Sequence of chain 1.L:
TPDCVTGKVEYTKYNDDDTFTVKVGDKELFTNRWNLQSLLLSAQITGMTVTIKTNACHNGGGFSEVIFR

Binding-site contacts:
Ligand atom C2 contacts residue ASN32 of chain 1.K at 4.1 Å.
Ligand atom O5 contacts residue TRP34 of chain 1.K at 3.2 Å (h-bond).
Ligand atom C3 contacts residue TRP34 of chain 1.K at 3.7 Å (hydrophobic).
Ligand atom C1 contacts residue ASN32 of chain 1.K at 3.8 Å.
Ligand atom C5 contacts residue TRP34 of chain 1.K at 3.7 Å (hydrophobic).
Ligand atom O4 contacts residue ARG33 of chain 1.K at 3.3 Å.
Ligand atom O4 contacts residue ASP18 of chain 1.L at 3.0 Å (salt-bridge).
Ligand atom O6 contacts residue TYR14 of chain 1.L at 4.0 Å.
Ligand atom O6 contacts residue TRP34 of chain 1.K at 3.1 Å (h-bond).
Ligand atom O5 contacts residue ARG33 of chain 1.K at 3.9 Å.
Ligand atom O3 contacts residue ASP18 of chain 1.L at 3.7 Å.
Ligand atom C6 contacts residue TRP34 of chain 1.L at 3.7 Å (hydrophobic).
Ligand atom C6 contacts residue ASN35 of chain 1.K at 3.4 Å.
Ligand atom C4 contacts residue ASP18 of chain 1.L at 3.5 Å.
Ligand atom O6 contacts residue ASN35 of chain 1.K at 2.8 Å (h-bond).
Ligand atom O5 contacts residue ASN32 of chain 1.K at 4.1 Å.
Ligand atom C5 contacts residue TRP34 of chain 1.K at 4.2 Å (hydrophobic).
Ligand atom C4 contacts residue TRP34 of chain 1.K at 3.6 Å (hydrophobic).
Ligand atom C6 contacts residue TRP34 of chain 1.K at 4.1 Å (hydrophobic).
Ligand atom C6 contacts residue TRP34 of chain 1.K at 3.9 Å (hydrophobic).
Ligand atom O6 contacts residue ARG33 of chain 1.K at 3.5 Å.
Ligand atom C1 contacts residue TRP34 of chain 1.K at 4.1 Å (hydrophobic).
Ligand atom O3 contacts residue TRP34 of chain 1.K at 4.1 Å.
Ligand atom C5 contacts residue TRP34 of chain 1.L at 4.1 Å (hydrophobic).
Ligand atom C4 contacts residue TRP34 of chain 1.L at 4.0 Å (hydrophobic).
Ligand atom O6 contacts residue TRP34 of chain 1.K at 3.8 Å.
Ligand atom C3 contacts residue ASP18 of chain 1.L at 4.3 Å.
Ligand atom O4 contacts residue TYR14 of chain 1.L at 4.5 Å.

Sequence of chain 1.K:
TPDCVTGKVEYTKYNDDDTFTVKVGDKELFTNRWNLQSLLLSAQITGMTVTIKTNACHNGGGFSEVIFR

The small molecule below binds the protein below.
Small molecule (SMILES): OC[C@H]1O[C@H](O[C@@H]2[C@H](O)[C@@H](O)[C@H](O)O[C@@H]2CO)[C@H](O)[C@@H](O)[C@H]1O